Binding-site contacts:
Ligand atom C1 contacts residue ILE262 of chain 1.B at 3.7 Å (hydrophobic).
Ligand atom C1 contacts residue ASN247 of chain 1.B at 3.5 Å.
Ligand atom C18 contacts residue GLN295 of chain 1.B at 3.0 Å.
Ligand atom C3 contacts residue ASN247 of chain 1.B at 3.8 Å.
Ligand atom C19 contacts residue MET263 of chain 1.B at 3.6 Å (hydrophobic).
Ligand atom O3 contacts residue GLN295 of chain 1.B at 2.9 Å (h-bond).
Ligand atom C5 contacts residue PHE298 of chain 1.B at 3.7 Å (hydrophobic).
Ligand atom C20 contacts residue MET283 of chain 1.B at 3.7 Å (hydrophobic).
Ligand atom C15 contacts residue PHE298 of chain 1.B at 3.4 Å (hydrophobic).
Ligand atom C17 contacts residue GLN295 of chain 1.B at 3.1 Å.
Ligand atom O1 contacts residue ILE262 of chain 1.B at 3.7 Å.
Ligand atom C3 contacts residue ILE262 of chain 1.B at 4.1 Å (hydrophobic).
Ligand atom C15 contacts residue GLN295 of chain 1.B at 4.0 Å.
Ligand atom C19 contacts residue PHE266 of chain 1.B at 3.7 Å (hydrophobic).
Ligand atom C14 contacts residue PHE298 of chain 1.B at 3.6 Å (hydrophobic).
Ligand atom C2 contacts residue PHE298 of chain 1.B at 3.6 Å (hydrophobic).
Ligand atom C13 contacts residue HIS86 of chain 1.B at 3.5 Å.
Ligand atom C3 contacts residue TYR85 of chain 1.B at 3.8 Å (hydrophobic).
Ligand atom C18 contacts residue MET263 of chain 1.B at 3.8 Å (hydrophobic).
Ligand atom O3 contacts residue PHE298 of chain 1.B at 3.5 Å.
Ligand atom C17 contacts residue PHE298 of chain 1.B at 3.9 Å (hydrophobic).
Ligand atom C3 contacts residue PHE298 of chain 1.B at 4.0 Å (hydrophobic).
Ligand atom C1 contacts residue TRP258 of chain 1.B at 3.8 Å (hydrophobic).
Ligand atom C12 contacts residue LEU245 of chain 1.B at 3.4 Å (hydrophobic).
Ligand atom C4 contacts residue PHE298 of chain 1.B at 4.1 Å (hydrophobic).
Ligand atom C16 contacts residue PHE298 of chain 1.B at 3.7 Å (hydrophobic).
Ligand atom N1 contacts residue PHE266 of chain 1.B at 4.1 Å.
Ligand atom C17 contacts residue SER294 of chain 1.B at 3.5 Å.
Ligand atom C1 contacts residue GLN295 of chain 1.B at 4.1 Å.
Ligand atom C9 contacts residue MET199 of chain 1.B at 3.9 Å (hydrophobic).
Ligand atom C10 contacts residue MET199 of chain 1.B at 3.8 Å (hydrophobic).
Ligand atom C20 contacts residue PHE266 of chain 1.B at 3.5 Å (hydrophobic).
Ligand atom C2 contacts residue ILE262 of chain 1.B at 3.8 Å (hydrophobic).
Ligand atom O1 contacts residue GLN295 of chain 1.B at 3.2 Å (h-bond).
Ligand atom C1 contacts residue THR259 of chain 1.B at 3.8 Å.
Ligand atom C4 contacts residue TYR85 of chain 1.B at 4.0 Å (hydrophobic).
Ligand atom C18 contacts residue SER294 of chain 1.B at 3.6 Å.
Ligand atom C19 contacts residue MET283 of chain 1.B at 3.6 Å (hydrophobic).
Ligand atom O2 contacts residue MET199 of chain 1.B at 3.2 Å.
Ligand atom C16 contacts residue GLN295 of chain 1.B at 3.6 Å.

Sequence of chain 1.B:
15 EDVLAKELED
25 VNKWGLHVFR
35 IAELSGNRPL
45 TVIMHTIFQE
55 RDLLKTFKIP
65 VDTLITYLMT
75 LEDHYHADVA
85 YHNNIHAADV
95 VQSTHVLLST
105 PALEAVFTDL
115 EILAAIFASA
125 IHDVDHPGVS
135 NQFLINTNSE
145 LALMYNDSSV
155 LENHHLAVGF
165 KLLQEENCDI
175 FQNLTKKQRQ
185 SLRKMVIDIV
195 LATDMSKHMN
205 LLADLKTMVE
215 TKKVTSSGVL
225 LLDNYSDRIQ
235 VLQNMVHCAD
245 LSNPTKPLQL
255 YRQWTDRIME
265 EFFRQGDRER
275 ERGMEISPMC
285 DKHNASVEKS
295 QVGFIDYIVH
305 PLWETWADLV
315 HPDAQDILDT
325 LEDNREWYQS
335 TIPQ

A small-molecule ligand and the protein it binds are described below.
Small molecule (SMILES): COc1ccc(C2=NN(C(C)C)C(=O)C2(C)C)cc1OC1CCCC1